The small molecule below binds the protein below.
Small molecule (SMILES): CC(=O)N[C@@H]1[C@@H](O)[C@H](O)[C@@H](CO)O[C@H]1O

Binding-site contacts:
Ligand atom C8 contacts residue LYS113 of chain 1.C at 3.9 Å.
Ligand atom N2 contacts residue ASN165 of chain 1.C at 4.3 Å.
Ligand atom O3 contacts residue ASN165 of chain 1.C at 3.9 Å.
Ligand atom C4 contacts residue ASN165 of chain 1.C at 3.0 Å.
Ligand atom C3 contacts residue ASN165 of chain 1.C at 3.5 Å.
Ligand atom O6 contacts residue ASN165 of chain 1.C at 3.1 Å (h-bond).
Ligand atom O7 contacts residue SER112 of chain 1.C at 3.7 Å.
Ligand atom O4 contacts residue ASN165 of chain 1.C at 4.2 Å.
Ligand atom O7 contacts residue ASN165 of chain 1.C at 3.8 Å.
Ligand atom C6 contacts residue ASN165 of chain 1.C at 3.8 Å.
Ligand atom C8 contacts residue SER112 of chain 1.C at 3.0 Å.
Ligand atom O5 contacts residue ASN165 of chain 1.C at 2.8 Å (h-bond).
Ligand atom C7 contacts residue SER112 of chain 1.C at 3.4 Å.
Ligand atom C5 contacts residue ASN165 of chain 1.C at 3.5 Å.
Ligand atom C2 contacts residue ASN165 of chain 1.C at 3.1 Å.
Ligand atom N2 contacts residue SER112 of chain 1.C at 4.1 Å.
Ligand atom O6 contacts residue ASN164 of chain 1.C at 4.0 Å.
Ligand atom C1 contacts residue ASN165 of chain 1.C at 3.1 Å.

Sequence of chain 1.C:
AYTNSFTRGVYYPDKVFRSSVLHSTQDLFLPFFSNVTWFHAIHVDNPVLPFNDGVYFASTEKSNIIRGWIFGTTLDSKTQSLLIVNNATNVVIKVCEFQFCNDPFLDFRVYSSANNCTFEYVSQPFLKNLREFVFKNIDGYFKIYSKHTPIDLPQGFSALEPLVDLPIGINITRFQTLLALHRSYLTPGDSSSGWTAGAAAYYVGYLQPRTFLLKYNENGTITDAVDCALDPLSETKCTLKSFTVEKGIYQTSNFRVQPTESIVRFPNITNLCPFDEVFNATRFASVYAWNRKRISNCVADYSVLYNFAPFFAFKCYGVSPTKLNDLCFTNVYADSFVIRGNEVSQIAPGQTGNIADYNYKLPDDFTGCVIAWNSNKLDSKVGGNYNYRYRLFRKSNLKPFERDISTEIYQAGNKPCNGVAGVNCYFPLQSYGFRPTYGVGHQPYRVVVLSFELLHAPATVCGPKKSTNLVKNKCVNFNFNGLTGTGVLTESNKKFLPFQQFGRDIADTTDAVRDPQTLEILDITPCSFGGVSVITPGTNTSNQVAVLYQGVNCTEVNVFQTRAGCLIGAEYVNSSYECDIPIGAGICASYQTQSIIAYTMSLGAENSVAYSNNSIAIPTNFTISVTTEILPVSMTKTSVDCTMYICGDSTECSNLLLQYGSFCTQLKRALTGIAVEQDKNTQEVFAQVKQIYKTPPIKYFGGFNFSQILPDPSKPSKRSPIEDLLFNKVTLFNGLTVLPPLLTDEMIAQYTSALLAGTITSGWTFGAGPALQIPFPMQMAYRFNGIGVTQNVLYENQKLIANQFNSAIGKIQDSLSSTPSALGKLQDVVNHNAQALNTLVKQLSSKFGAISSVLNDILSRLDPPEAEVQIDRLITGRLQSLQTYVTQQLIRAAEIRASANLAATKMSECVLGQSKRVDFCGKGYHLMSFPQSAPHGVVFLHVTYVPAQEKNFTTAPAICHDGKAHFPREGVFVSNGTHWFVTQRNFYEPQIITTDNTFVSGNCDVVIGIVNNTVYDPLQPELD